Binding-site contacts:
Ligand atom C1 contacts residue VAL314 of chain 55.H at 4.4 Å (hydrophobic).
Ligand atom C6 contacts residue THR313 of chain 55.H at 4.5 Å.
Ligand atom C4 contacts residue ASN315 of chain 55.H at 4.3 Å.
Ligand atom C3 contacts residue ASN315 of chain 55.H at 3.8 Å.
Ligand atom C8 contacts residue ILE281 of chain 55.H at 4.5 Å (hydrophobic).
Ligand atom C7 contacts residue ASN315 of chain 55.H at 3.3 Å.
Ligand atom C8 contacts residue ASN315 of chain 55.H at 3.5 Å.
Ligand atom C5 contacts residue ASN315 of chain 55.H at 3.7 Å.
Ligand atom O5 contacts residue VAL314 of chain 55.H at 3.8 Å.
Ligand atom C6 contacts residue ASN315 of chain 55.H at 4.5 Å.
Ligand atom O7 contacts residue ASN315 of chain 55.H at 4.2 Å.
Ligand atom O5 contacts residue ASN315 of chain 55.H at 2.4 Å (h-bond).
Ligand atom C1 contacts residue ASN315 of chain 55.H at 1.4 Å.
Ligand atom O5 contacts residue THR313 of chain 55.H at 4.3 Å.
Ligand atom N2 contacts residue ASN315 of chain 55.H at 2.8 Å (h-bond).
Ligand atom C2 contacts residue ASN315 of chain 55.H at 2.5 Å.

Sequence of chain 55.H:
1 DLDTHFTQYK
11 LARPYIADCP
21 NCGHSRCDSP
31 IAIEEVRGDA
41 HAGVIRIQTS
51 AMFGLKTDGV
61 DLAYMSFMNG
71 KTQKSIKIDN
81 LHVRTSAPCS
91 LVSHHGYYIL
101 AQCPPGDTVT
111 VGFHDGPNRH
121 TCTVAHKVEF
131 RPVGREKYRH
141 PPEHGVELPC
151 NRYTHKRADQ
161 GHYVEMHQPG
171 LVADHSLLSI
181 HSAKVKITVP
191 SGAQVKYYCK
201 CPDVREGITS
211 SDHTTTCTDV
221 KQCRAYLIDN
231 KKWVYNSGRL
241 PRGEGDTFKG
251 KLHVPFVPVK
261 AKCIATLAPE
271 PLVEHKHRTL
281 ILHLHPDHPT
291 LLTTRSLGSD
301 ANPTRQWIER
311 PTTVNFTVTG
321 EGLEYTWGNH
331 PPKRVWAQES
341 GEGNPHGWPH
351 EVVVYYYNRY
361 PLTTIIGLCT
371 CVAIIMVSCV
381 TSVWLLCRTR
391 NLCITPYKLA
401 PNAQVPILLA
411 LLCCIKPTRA

This small molecule binds to this protein.
Small molecule (SMILES): CC(=O)N[C@@H]1[C@@H](O)[C@H](O)[C@@H](CO)O[C@H]1O